Sequence of chain 37.G:
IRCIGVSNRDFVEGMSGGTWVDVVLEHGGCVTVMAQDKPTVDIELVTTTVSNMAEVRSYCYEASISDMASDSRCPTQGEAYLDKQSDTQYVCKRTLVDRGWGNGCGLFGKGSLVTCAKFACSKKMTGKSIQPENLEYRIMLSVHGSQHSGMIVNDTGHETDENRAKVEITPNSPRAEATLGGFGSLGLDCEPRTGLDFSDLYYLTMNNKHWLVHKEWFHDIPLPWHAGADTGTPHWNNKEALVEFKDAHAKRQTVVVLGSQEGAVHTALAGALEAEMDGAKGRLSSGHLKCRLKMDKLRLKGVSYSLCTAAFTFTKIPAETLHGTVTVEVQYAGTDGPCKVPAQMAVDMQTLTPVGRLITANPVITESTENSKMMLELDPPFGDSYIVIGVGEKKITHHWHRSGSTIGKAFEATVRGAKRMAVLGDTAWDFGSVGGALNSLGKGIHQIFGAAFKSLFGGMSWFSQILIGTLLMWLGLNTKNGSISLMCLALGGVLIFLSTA

Binding-site contacts:
Ligand atom C1 contacts residue THR156 of chain 37.G at 3.6 Å.
Ligand atom O7 contacts residue ASN154 of chain 37.G at 2.6 Å (h-bond).
Ligand atom C7 contacts residue THR156 of chain 37.G at 3.9 Å.
Ligand atom C7 contacts residue ASN154 of chain 37.G at 3.3 Å.
Ligand atom C8 contacts residue ASN154 of chain 37.G at 3.6 Å.
Ligand atom C8 contacts residue THR156 of chain 37.G at 4.0 Å.
Ligand atom O6 contacts residue MET151 of chain 37.G at 3.4 Å.
Ligand atom C2 contacts residue THR156 of chain 37.G at 4.2 Å.
Ligand atom C1 contacts residue ASN154 of chain 37.G at 3.4 Å.
Ligand atom C6 contacts residue MET151 of chain 37.G at 4.5 Å (hydrophobic).
Ligand atom C2 contacts residue ASN154 of chain 37.G at 3.5 Å.
Ligand atom O5 contacts residue ASN154 of chain 37.G at 4.0 Å.
Ligand atom N2 contacts residue ASN154 of chain 37.G at 3.8 Å.
Ligand atom N2 contacts residue THR156 of chain 37.G at 3.6 Å (h-bond).

The protein below binds the small molecule below.
Small molecule (SMILES): CC(=O)N[C@H]1[C@H](O[C@H]2[C@H](O)[C@@H](NC(C)=O)CO[C@@H]2CO)O[C@H](CO)[C@@H](O)[C@@H]1O